Sequence of chain 1.A:
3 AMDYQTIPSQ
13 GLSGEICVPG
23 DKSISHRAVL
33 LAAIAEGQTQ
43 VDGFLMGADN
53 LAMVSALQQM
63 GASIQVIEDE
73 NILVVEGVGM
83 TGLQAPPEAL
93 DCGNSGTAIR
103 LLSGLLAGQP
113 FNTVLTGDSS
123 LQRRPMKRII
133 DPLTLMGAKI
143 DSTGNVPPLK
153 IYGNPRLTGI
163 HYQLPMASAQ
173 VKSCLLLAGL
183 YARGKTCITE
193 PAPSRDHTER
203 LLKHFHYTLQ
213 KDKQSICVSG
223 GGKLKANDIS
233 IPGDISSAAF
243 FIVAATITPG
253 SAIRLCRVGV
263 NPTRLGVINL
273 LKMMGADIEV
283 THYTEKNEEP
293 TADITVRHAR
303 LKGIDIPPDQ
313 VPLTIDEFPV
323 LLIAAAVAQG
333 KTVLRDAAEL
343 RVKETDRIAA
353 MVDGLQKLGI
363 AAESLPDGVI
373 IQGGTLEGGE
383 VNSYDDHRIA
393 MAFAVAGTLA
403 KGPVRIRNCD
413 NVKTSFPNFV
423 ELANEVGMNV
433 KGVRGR

Binding-site contacts:
Ligand atom C2 contacts residue GLU346 of chain 1.A at 3.1 Å.
Ligand atom O2 contacts residue GLN172 of chain 1.A at 3.7 Å.
Ligand atom O4 contacts residue ARG390 of chain 1.A at 3.2 Å (salt-bridge).
Ligand atom C1 contacts residue SKM1 of chain 1.K at 3.4 Å.
Ligand atom C1 contacts residue GLU346 of chain 1.A at 3.5 Å.
Ligand atom N1 contacts residue GLU346 of chain 1.A at 2.8 Å (salt-bridge).
Ligand atom O3 contacts residue ARG126 of chain 1.A at 2.8 Å (salt-bridge).
Ligand atom O4 contacts residue LYS24 of chain 1.A at 2.8 Å (salt-bridge).
Ligand atom N1 contacts residue SKM1 of chain 1.K at 3.0 Å (h-bond).
Ligand atom O1 contacts residue ASN96 of chain 1.A at 3.6 Å (h-bond).
Ligand atom O5 contacts residue ARG349 of chain 1.A at 2.8 Å (salt-bridge).
Ligand atom O4 contacts residue S3P1 of chain 1.I at 3.3 Å (h-bond).
Ligand atom C2 contacts residue SKM1 of chain 1.K at 3.1 Å.
Ligand atom O3 contacts residue GLN172 of chain 1.A at 2.8 Å (h-bond).
Ligand atom C3 contacts residue ARG349 of chain 1.A at 3.6 Å.
Ligand atom O3 contacts residue THR99 of chain 1.A at 3.5 Å (h-bond).
Ligand atom O3 contacts residue GLY98 of chain 1.A at 3.3 Å.
Ligand atom O4 contacts residue HIS389 of chain 1.A at 3.4 Å.
Ligand atom O5 contacts residue ARG390 of chain 1.A at 2.6 Å (salt-bridge).
Ligand atom O2 contacts residue THR99 of chain 1.A at 2.7 Å (h-bond).
Ligand atom C2 contacts residue ASP318 of chain 1.A at 3.4 Å.
Ligand atom P1 contacts residue ARG126 of chain 1.A at 3.6 Å.
Ligand atom C3 contacts residue ASP318 of chain 1.A at 3.3 Å.
Ligand atom O4 contacts residue SKM1 of chain 1.K at 3.2 Å (h-bond).
Ligand atom C1 contacts residue ARG126 of chain 1.A at 3.6 Å.
Ligand atom C3 contacts residue ARG390 of chain 1.A at 3.4 Å.
Ligand atom C3 contacts residue SKM1 of chain 1.K at 3.4 Å.
Ligand atom O1 contacts residue GLU346 of chain 1.A at 3.6 Å.
Ligand atom P1 contacts residue THR99 of chain 1.A at 3.7 Å.
Ligand atom P1 contacts residue GLY98 of chain 1.A at 3.5 Å.
Ligand atom C3 contacts residue GLU346 of chain 1.A at 3.5 Å.
Ligand atom O1 contacts residue ARG126 of chain 1.A at 2.9 Å (salt-bridge).
Ligand atom O4 contacts residue ASP318 of chain 1.A at 3.5 Å (salt-bridge).
Ligand atom C3 contacts residue HIS389 of chain 1.A at 3.6 Å.
Ligand atom O5 contacts residue ASP318 of chain 1.A at 3.1 Å.
Ligand atom N1 contacts residue S3P1 of chain 1.I at 2.9 Å (h-bond).
Ligand atom O1 contacts residue GLY98 of chain 1.A at 2.9 Å (h-bond).
Ligand atom C1 contacts residue S3P1 of chain 1.I at 3.3 Å.
Ligand atom C3 contacts residue S3P1 of chain 1.I at 3.4 Å.
Ligand atom C2 contacts residue S3P1 of chain 1.I at 3.0 Å.

The small molecule below binds the protein below.
Small molecule (SMILES): O=C(O)C[NH2+]CP(=O)(O)O